The small molecule below binds the protein below.
Small molecule (SMILES): NC[C@H]1O[C@H](O[C@H]2[C@H](O)[C@@H](O[C@H]3O[C@H](CO)[C@@H](O)[C@H](N)[C@H]3O)[C@H](N)C[C@@H]2N)[C@H](O)[C@@H](O)[C@@H]1O

Binding-site contacts:
Ligand atom C14 contacts residue GNP1 of chain 1.T at 3.7 Å.
Ligand atom C12 contacts residue GLU241 of chain 1.D at 3.7 Å.
Ligand atom O13 contacts residue ASP200 of chain 1.D at 2.8 Å (salt-bridge).
Ligand atom C7 contacts residue ASP200 of chain 1.D at 3.4 Å.
Ligand atom C3 contacts residue GLU237 of chain 1.D at 3.4 Å.
Ligand atom N4 contacts residue ASP222 of chain 1.D at 2.5 Å (salt-bridge).
Ligand atom C6 contacts residue GLU241 of chain 1.D at 3.6 Å.
Ligand atom O13 contacts residue GNP1 of chain 1.T at 2.3 Å (h-bond).
Ligand atom O15 contacts residue GLU277 of chain 1.D at 2.5 Å (salt-bridge).
Ligand atom C12 contacts residue SER202 of chain 1.D at 3.7 Å.
Ligand atom O14 contacts residue ASP222 of chain 1.D at 3.4 Å (salt-bridge).
Ligand atom N1 contacts residue GLU241 of chain 1.D at 2.8 Å (salt-bridge).
Ligand atom C6 contacts residue TYR274 of chain 1.D at 3.4 Å (hydrophobic).
Ligand atom C11 contacts residue GLU237 of chain 1.D at 3.7 Å.
Ligand atom C7 contacts residue SER202 of chain 1.D at 3.7 Å.
Ligand atom C10 contacts residue GLU241 of chain 1.D at 3.6 Å.
Ligand atom C2 contacts residue GLU237 of chain 1.D at 3.6 Å.
Ligand atom C11 contacts residue TYR234 of chain 1.D at 3.7 Å (hydrophobic).
Ligand atom N2 contacts residue GLU242 of chain 1.D at 2.8 Å (salt-bridge).
Ligand atom O7 contacts residue GLU271 of chain 1.D at 2.7 Å (salt-bridge).
Ligand atom O6 contacts residue GLU271 of chain 1.D at 3.4 Å (salt-bridge).
Ligand atom C1 contacts residue TYR274 of chain 1.D at 3.6 Å (hydrophobic).
Ligand atom C18 contacts residue GLU277 of chain 1.D at 2.8 Å.
Ligand atom C11 contacts residue GLU241 of chain 1.D at 3.5 Å.
Ligand atom C11 contacts residue GLU242 of chain 1.D at 3.6 Å.
Ligand atom N4 contacts residue GNP1 of chain 1.T at 3.4 Å (h-bond).
Ligand atom C15 contacts residue ASP222 of chain 1.D at 3.5 Å.
Ligand atom O5 contacts residue TYR274 of chain 1.D at 3.3 Å (h-bond).
Ligand atom N3 contacts residue SER202 of chain 1.D at 2.9 Å (h-bond).
Ligand atom N2 contacts residue GLU237 of chain 1.D at 2.8 Å (salt-bridge).
Ligand atom O6 contacts residue GLU237 of chain 1.D at 2.6 Å (salt-bridge).
Ligand atom O11 contacts residue ASP200 of chain 1.D at 3.3 Å (salt-bridge).
Ligand atom O9 contacts residue GLU237 of chain 1.D at 3.4 Å (salt-bridge).
Ligand atom C15 contacts residue ASP200 of chain 1.D at 3.1 Å.
Ligand atom N4 contacts residue ASP200 of chain 1.D at 3.0 Å (salt-bridge).
Ligand atom C3 contacts residue GLU271 of chain 1.D at 3.7 Å.
Ligand atom C12 contacts residue GLU242 of chain 1.D at 3.4 Å.
Ligand atom N2 contacts residue GLU241 of chain 1.D at 2.8 Å (salt-bridge).
Ligand atom N3 contacts residue ASP200 of chain 1.D at 2.7 Å (salt-bridge).
Ligand atom C14 contacts residue ASP200 of chain 1.D at 3.5 Å.

Sequence of chain 1.D:
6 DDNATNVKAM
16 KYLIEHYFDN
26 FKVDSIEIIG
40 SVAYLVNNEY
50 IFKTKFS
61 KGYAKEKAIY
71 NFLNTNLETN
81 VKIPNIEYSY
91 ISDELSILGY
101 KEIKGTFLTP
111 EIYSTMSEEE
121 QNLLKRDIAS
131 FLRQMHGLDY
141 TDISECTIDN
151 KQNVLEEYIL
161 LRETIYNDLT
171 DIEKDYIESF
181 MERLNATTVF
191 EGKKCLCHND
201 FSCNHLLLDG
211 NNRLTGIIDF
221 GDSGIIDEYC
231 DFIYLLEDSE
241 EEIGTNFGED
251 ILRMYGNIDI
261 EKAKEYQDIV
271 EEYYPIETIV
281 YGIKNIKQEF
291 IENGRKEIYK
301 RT